Binding-site contacts:
Ligand atom C6 contacts residue VAL474 of chain 1.A at 4.0 Å (hydrophobic).
Ligand atom C2 contacts residue ASN471 of chain 1.A at 2.3 Å.
Ligand atom C8 contacts residue ASN471 of chain 1.A at 4.2 Å.
Ligand atom O6 contacts residue VAL474 of chain 1.A at 3.9 Å.
Ligand atom C5 contacts residue ASN471 of chain 1.A at 3.6 Å.
Ligand atom C7 contacts residue ASN471 of chain 1.A at 3.2 Å.
Ligand atom C5 contacts residue VAL474 of chain 1.A at 4.3 Å (hydrophobic).
Ligand atom O5 contacts residue VAL474 of chain 1.A at 3.3 Å.
Ligand atom C3 contacts residue ASN471 of chain 1.A at 3.7 Å.
Ligand atom N2 contacts residue ASN471 of chain 1.A at 2.8 Å (h-bond).
Ligand atom C1 contacts residue ASN471 of chain 1.A at 1.4 Å.
Ligand atom C4 contacts residue ASN471 of chain 1.A at 4.1 Å.
Ligand atom O5 contacts residue ASN471 of chain 1.A at 2.4 Å (h-bond).
Ligand atom C1 contacts residue THR473 of chain 1.A at 4.4 Å.
Ligand atom O5 contacts residue THR473 of chain 1.A at 4.4 Å.
Ligand atom C1 contacts residue VAL474 of chain 1.A at 4.1 Å (hydrophobic).
Ligand atom O7 contacts residue ASN471 of chain 1.A at 3.4 Å (h-bond).

A protein and the small-molecule ligand that binds it are described below.
Small molecule (SMILES): CC(=O)N[C@@H]1[C@@H](O)[C@H](O)[C@@H](CO)O[C@H]1O

Sequence of chain 1.A:
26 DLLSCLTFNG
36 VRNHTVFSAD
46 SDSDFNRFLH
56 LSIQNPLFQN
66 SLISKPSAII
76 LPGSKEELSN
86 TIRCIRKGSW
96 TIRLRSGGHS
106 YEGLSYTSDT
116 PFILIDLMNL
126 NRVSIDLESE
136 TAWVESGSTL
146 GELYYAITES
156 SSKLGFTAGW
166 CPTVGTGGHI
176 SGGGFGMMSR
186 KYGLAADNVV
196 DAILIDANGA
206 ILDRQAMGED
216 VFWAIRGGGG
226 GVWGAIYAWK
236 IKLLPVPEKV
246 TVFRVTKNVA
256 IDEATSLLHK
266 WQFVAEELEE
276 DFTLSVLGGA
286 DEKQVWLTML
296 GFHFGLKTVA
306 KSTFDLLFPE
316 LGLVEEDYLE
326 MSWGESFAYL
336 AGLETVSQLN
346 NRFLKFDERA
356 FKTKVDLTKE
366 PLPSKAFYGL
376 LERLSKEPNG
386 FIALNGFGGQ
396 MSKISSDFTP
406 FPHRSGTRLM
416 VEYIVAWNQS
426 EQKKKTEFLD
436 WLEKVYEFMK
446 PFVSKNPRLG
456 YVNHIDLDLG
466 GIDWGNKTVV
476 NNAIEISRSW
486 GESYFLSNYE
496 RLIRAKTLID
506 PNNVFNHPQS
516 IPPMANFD